The protein below binds the small molecule below.
Small molecule (SMILES): Nc1nc(=O)c2ncn([C@@H]3O[C@H](CO[P](=O)(O)O[C@H]4[C@@H](O)[C@H](n5ccc(=O)[nH]c5=O)O[C@@H]4CO[P](=O)(O)O[C@H]4[C@@H](O)[C@H](n5cnc6c(N)ncnc65)O[C@@H]4CO[P](=O)(O)O[C@H]4[C@@H](O)[C@H](n5cnc6c(N)ncnc65)O[C@@H]4CO[P](=O)(O)O[C@H]4[C@@H](O)[C@H](n5cnc6c(N)ncnc65)O[C@@H]4CO[P](=O)(O)O[C@H]4[C@@H](O)[C@H](n5cnc6c(N)ncnc65)O[C@@H]4COP(=O)=O)[C@@H](O)[C@H]3O)c2[nH]1

Binding-site contacts:
Ligand atom C2' contacts residue U6A1 of chain 1.NC at 4.3 Å.
Ligand atom O4' contacts residue U6A1 of chain 1.NC at 4.5 Å.
Ligand atom N7 contacts residue U6A1 of chain 1.NC at 4.3 Å.
Ligand atom C1' contacts residue U6A1 of chain 1.NC at 4.1 Å.
Ligand atom N3 contacts residue U6A1 of chain 1.NC at 4.4 Å.
Ligand atom C6 contacts residue U6A1 of chain 1.NC at 4.1 Å.
Ligand atom N6 contacts residue U6A1 of chain 1.NC at 3.0 Å (h-bond).
Ligand atom O2' contacts residue U6A1 of chain 1.NC at 3.5 Å.